Binding-site contacts:
Ligand atom O6 contacts residue PRO261 of chain 1.E at 3.5 Å.
Ligand atom O7 contacts residue VAL414 of chain 1.E at 3.9 Å.
Ligand atom C4 contacts residue ASN416 of chain 1.E at 4.2 Å.
Ligand atom O5 contacts residue ASN416 of chain 1.E at 2.4 Å (h-bond).
Ligand atom O7 contacts residue ASN232 of chain 1.E at 4.3 Å.
Ligand atom O6 contacts residue LEU235 of chain 1.E at 4.3 Å.
Ligand atom C1 contacts residue ASN416 of chain 1.E at 1.4 Å.
Ligand atom C8 contacts residue ASN416 of chain 1.E at 3.8 Å.
Ligand atom N2 contacts residue ASN232 of chain 1.E at 4.2 Å.
Ligand atom O7 contacts residue SER415 of chain 1.E at 4.4 Å.
Ligand atom C3 contacts residue ASN416 of chain 1.E at 3.8 Å.
Ligand atom C7 contacts residue NAG1 of chain 1.J at 4.3 Å.
Ligand atom C7 contacts residue ASN416 of chain 1.E at 3.5 Å.
Ligand atom O7 contacts residue NAG1 of chain 1.J at 3.3 Å.
Ligand atom O5 contacts residue PRO261 of chain 1.E at 4.0 Å.
Ligand atom C2 contacts residue ASN416 of chain 1.E at 2.5 Å.
Ligand atom C6 contacts residue PRO261 of chain 1.E at 4.2 Å (hydrophobic).
Ligand atom C8 contacts residue VAL414 of chain 1.E at 4.4 Å (hydrophobic).
Ligand atom O7 contacts residue ASN416 of chain 1.E at 4.4 Å.
Ligand atom C5 contacts residue ASN416 of chain 1.E at 3.7 Å.
Ligand atom N2 contacts residue ASN416 of chain 1.E at 2.9 Å (h-bond).

Sequence of chain 1.E:
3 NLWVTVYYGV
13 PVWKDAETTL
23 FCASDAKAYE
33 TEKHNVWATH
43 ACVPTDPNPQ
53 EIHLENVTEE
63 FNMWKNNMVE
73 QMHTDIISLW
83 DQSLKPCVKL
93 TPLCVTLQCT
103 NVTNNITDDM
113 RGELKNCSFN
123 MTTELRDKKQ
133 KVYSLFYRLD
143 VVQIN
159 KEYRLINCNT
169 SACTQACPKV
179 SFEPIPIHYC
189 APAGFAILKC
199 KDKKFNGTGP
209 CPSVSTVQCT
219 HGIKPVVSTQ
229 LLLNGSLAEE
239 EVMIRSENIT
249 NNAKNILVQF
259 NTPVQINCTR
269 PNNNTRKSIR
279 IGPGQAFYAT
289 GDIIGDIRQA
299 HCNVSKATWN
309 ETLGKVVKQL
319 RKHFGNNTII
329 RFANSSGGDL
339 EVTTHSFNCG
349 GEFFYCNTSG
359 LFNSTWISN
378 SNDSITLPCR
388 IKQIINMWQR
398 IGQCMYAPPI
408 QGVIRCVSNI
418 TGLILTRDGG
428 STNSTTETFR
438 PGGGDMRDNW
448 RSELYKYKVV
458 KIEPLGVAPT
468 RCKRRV

The protein below binds the small molecule below.
Small molecule (SMILES): CC(=O)N[C@@H]1[C@@H](O)[C@H](O)[C@@H](CO)O[C@H]1O